Binding-site contacts:
Ligand atom O7 contacts residue ASN67 of chain 1.B at 4.4 Å.
Ligand atom C1 contacts residue SER69 of chain 1.B at 3.6 Å.
Ligand atom C1 contacts residue GLU70 of chain 1.B at 4.4 Å.
Ligand atom C4 contacts residue ASN67 of chain 1.B at 4.2 Å.
Ligand atom O5 contacts residue GLU70 of chain 1.B at 3.8 Å.
Ligand atom C1 contacts residue ASN67 of chain 1.B at 1.4 Å.
Ligand atom C6 contacts residue SER69 of chain 1.B at 4.2 Å.
Ligand atom O5 contacts residue SER69 of chain 1.B at 3.4 Å.
Ligand atom C3 contacts residue ASN67 of chain 1.B at 3.8 Å.
Ligand atom C8 contacts residue ASN67 of chain 1.B at 3.6 Å.
Ligand atom C5 contacts residue SER69 of chain 1.B at 3.7 Å.
Ligand atom C2 contacts residue ASN67 of chain 1.B at 2.4 Å.
Ligand atom C7 contacts residue ASN67 of chain 1.B at 3.5 Å.
Ligand atom N2 contacts residue ASN67 of chain 1.B at 2.9 Å (h-bond).
Ligand atom O5 contacts residue ASN67 of chain 1.B at 2.3 Å (h-bond).
Ligand atom C5 contacts residue ASN67 of chain 1.B at 3.6 Å.
Ligand atom O6 contacts residue GLU70 of chain 1.B at 4.5 Å.

Sequence of chain 1.B:
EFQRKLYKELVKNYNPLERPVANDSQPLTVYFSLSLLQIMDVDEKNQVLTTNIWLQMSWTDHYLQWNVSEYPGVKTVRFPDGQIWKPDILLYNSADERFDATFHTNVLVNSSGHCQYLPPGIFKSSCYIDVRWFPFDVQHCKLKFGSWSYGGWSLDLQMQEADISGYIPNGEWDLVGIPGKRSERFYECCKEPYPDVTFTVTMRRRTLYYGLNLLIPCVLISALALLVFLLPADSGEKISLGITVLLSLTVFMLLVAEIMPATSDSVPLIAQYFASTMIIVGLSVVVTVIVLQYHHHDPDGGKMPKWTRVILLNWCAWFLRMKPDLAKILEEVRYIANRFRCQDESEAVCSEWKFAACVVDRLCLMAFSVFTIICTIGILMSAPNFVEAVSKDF

A protein and the small-molecule ligand that binds it are described below.
Small molecule (SMILES): CC(=O)N[C@@H]1[C@@H](O)[C@H](O)[C@@H](CO)O[C@H]1O